A small-molecule ligand and the protein it binds are described below.
Small molecule (SMILES): CC(=O)N[C@@H]1[C@@H](O)[C@H](O)[C@@H](CO)O[C@H]1O

Binding-site contacts:
Ligand atom C1 contacts residue ASN127 of chain 1.G at 1.4 Å.
Ligand atom C5 contacts residue ASN127 of chain 1.G at 3.7 Å.
Ligand atom C7 contacts residue ASN127 of chain 1.G at 3.7 Å.
Ligand atom N2 contacts residue ASN127 of chain 1.G at 2.8 Å (h-bond).
Ligand atom C1 contacts residue LYS141 of chain 1.G at 4.2 Å.
Ligand atom O5 contacts residue ASN127 of chain 1.G at 2.4 Å (h-bond).
Ligand atom C3 contacts residue ASN127 of chain 1.G at 3.6 Å.
Ligand atom C8 contacts residue LYS183 of chain 1.G at 4.2 Å.
Ligand atom O7 contacts residue ASN127 of chain 1.G at 4.1 Å.
Ligand atom C2 contacts residue ASN127 of chain 1.G at 2.4 Å.
Ligand atom C7 contacts residue THR126 of chain 1.G at 4.4 Å.
Ligand atom C4 contacts residue ASN127 of chain 1.G at 4.1 Å.
Ligand atom C8 contacts residue THR126 of chain 1.G at 3.6 Å.

Sequence of chain 1.G:
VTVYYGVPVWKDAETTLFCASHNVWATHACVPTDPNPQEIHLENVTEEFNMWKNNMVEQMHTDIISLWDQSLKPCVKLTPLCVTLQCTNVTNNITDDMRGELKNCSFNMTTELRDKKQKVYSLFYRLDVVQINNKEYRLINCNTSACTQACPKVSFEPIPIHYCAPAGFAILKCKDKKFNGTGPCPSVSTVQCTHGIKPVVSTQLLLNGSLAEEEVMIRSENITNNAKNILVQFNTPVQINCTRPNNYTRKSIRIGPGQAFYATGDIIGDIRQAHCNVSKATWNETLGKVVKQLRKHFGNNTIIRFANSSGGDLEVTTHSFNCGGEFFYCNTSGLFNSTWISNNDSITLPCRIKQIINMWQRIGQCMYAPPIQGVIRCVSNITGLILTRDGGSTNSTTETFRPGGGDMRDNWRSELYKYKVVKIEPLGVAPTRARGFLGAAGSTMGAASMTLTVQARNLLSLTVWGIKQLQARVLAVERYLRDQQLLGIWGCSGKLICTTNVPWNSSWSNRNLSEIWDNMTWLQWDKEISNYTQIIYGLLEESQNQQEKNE